Sequence of chain 2.B:
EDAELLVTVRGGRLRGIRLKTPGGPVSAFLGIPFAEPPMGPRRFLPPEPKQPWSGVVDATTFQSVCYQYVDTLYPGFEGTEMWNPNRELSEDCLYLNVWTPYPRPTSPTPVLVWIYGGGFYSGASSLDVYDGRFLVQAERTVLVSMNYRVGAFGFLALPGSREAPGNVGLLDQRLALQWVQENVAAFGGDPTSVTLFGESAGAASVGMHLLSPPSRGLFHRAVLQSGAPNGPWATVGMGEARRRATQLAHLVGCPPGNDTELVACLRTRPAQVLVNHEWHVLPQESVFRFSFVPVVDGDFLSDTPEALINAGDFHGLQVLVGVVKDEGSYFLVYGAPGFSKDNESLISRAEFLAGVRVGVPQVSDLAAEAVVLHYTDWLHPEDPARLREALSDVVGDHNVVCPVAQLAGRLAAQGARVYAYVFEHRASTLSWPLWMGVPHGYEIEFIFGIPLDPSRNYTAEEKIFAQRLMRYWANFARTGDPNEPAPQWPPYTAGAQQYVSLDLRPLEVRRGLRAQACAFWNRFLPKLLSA

The protein below binds the small molecule below.
Small molecule (SMILES): CC(=O)N[C@@H]1[C@@H](O)[C@H](O)[C@@H](CO)O[C@H]1O

Binding-site contacts:
Ligand atom C3 contacts residue ASN463 of chain 2.B at 3.8 Å.
Ligand atom C5 contacts residue ASN463 of chain 2.B at 3.7 Å.
Ligand atom O7 contacts residue ASN463 of chain 2.B at 4.1 Å.
Ligand atom N2 contacts residue ASN463 of chain 2.B at 2.8 Å (h-bond).
Ligand atom C1 contacts residue ASN463 of chain 2.B at 1.4 Å.
Ligand atom C7 contacts residue ASN463 of chain 2.B at 3.7 Å.
Ligand atom O5 contacts residue ASN463 of chain 2.B at 2.5 Å (h-bond).
Ligand atom C2 contacts residue ASN463 of chain 2.B at 2.5 Å.
Ligand atom C4 contacts residue ASN463 of chain 2.B at 4.3 Å.